Sequence of chain 2.B:
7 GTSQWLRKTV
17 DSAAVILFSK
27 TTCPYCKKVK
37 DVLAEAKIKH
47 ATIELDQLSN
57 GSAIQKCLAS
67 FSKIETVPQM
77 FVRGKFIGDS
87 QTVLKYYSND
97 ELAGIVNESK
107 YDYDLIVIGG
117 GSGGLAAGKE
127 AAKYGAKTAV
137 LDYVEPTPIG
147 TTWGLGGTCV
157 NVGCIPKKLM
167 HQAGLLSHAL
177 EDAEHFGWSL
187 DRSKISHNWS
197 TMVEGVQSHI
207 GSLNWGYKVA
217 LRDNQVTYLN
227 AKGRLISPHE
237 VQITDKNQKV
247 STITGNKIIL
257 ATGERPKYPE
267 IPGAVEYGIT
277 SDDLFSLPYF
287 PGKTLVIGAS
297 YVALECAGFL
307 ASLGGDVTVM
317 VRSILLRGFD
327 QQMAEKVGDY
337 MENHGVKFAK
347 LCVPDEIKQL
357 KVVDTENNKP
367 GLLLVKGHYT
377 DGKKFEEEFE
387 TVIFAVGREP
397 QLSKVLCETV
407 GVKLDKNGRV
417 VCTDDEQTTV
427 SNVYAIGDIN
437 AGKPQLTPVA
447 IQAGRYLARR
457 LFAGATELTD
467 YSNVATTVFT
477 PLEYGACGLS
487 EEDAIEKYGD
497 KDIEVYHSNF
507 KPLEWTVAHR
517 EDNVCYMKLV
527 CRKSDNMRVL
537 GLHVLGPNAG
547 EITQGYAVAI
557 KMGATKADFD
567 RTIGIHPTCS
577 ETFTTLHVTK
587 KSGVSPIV

This protein binds this small molecule.
Small molecule (SMILES): CN1CCN(C(=O)c2ccc3cc[nH]c3c2)CC1

Binding-site contacts:
Ligand atom C9 contacts residue GLU331 of chain 2.B at 3.6 Å.
Ligand atom C13 contacts residue LYS346 of chain 2.B at 4.0 Å.
Ligand atom C12 contacts residue GLY334 of chain 2.B at 4.3 Å.
Ligand atom N2 contacts residue GLU331 of chain 2.B at 4.3 Å.
Ligand atom C12 contacts residue LYS346 of chain 2.B at 3.6 Å.
Ligand atom C8 contacts residue ASP335 of chain 2.B at 4.3 Å.
Ligand atom C8 contacts residue GLU331 of chain 2.B at 3.4 Å.
Ligand atom C12 contacts residue GLU338 of chain 2.B at 4.4 Å.
Ligand atom C11 contacts residue GLY334 of chain 2.B at 3.5 Å.
Ligand atom C10 contacts residue LYS346 of chain 2.B at 4.4 Å.
Ligand atom N3 contacts residue LEU321 of chain 2.B at 3.9 Å.
Ligand atom C5 contacts residue GLU331 of chain 2.B at 4.4 Å.
Ligand atom C11 contacts residue GLU338 of chain 2.B at 4.2 Å.
Ligand atom C14 contacts residue LEU321 of chain 2.B at 4.0 Å (hydrophobic).
Ligand atom C9 contacts residue LEU321 of chain 2.B at 4.4 Å (hydrophobic).
Ligand atom C11 contacts residue LYS346 of chain 2.B at 4.2 Å.
Ligand atom O1 contacts residue ILE320 of chain 2.B at 4.1 Å.
Ligand atom C9 contacts residue ASP335 of chain 2.B at 3.3 Å.
Ligand atom C11 contacts residue ASP335 of chain 2.B at 3.8 Å.
Ligand atom C10 contacts residue LEU321 of chain 2.B at 3.9 Å (hydrophobic).
Ligand atom C3 contacts residue GLU331 of chain 2.B at 3.9 Å.
Ligand atom N3 contacts residue PHE344 of chain 2.B at 3.8 Å.
Ligand atom C11 contacts residue LEU321 of chain 2.B at 4.1 Å (hydrophobic).
Ligand atom C12 contacts residue LEU321 of chain 2.B at 4.1 Å (hydrophobic).
Ligand atom O1 contacts residue LEU321 of chain 2.B at 4.3 Å.
Ligand atom N3 contacts residue LYS346 of chain 2.B at 3.5 Å.
Ligand atom O1 contacts residue GLN327 of chain 2.B at 4.5 Å.
Ligand atom C10 contacts residue ASP335 of chain 2.B at 3.8 Å.
Ligand atom C13 contacts residue LEU321 of chain 2.B at 3.8 Å (hydrophobic).
Ligand atom C10 contacts residue GLY334 of chain 2.B at 4.4 Å.
Ligand atom C12 contacts residue PHE344 of chain 2.B at 3.5 Å (hydrophobic).